Binding-site contacts:
Ligand atom C20 contacts residue MET165 of chain 2.A at 3.7 Å (hydrophobic).
Ligand atom C14 contacts residue MET165 of chain 2.A at 4.0 Å (hydrophobic).
Ligand atom C08 contacts residue GLU166 of chain 2.A at 3.6 Å.
Ligand atom N12 contacts residue HIS164 of chain 2.A at 3.2 Å (h-bond).
Ligand atom C03 contacts residue ASN142 of chain 2.A at 4.0 Å.
Ligand atom C13 contacts residue HIS164 of chain 2.A at 3.9 Å.
Ligand atom O11 contacts residue PHE140 of chain 2.A at 3.5 Å.
Ligand atom C27 contacts residue PRO168 of chain 2.A at 3.5 Å (hydrophobic).
Ligand atom C28 contacts residue GLU166 of chain 2.A at 3.3 Å.
Ligand atom C04 contacts residue CYS145 of chain 2.A at 3.3 Å (hydrophobic).
Ligand atom C17 contacts residue HIS41 of chain 2.A at 3.9 Å.
Ligand atom O01 contacts residue SER144 of chain 2.A at 3.3 Å (h-bond).
Ligand atom C18 contacts residue MET49 of chain 2.A at 3.7 Å (hydrophobic).
Ligand atom C14 contacts residue HIS164 of chain 2.A at 3.6 Å.
Ligand atom C15 contacts residue HIS41 of chain 2.A at 3.9 Å.
Ligand atom O11 contacts residue HIS163 of chain 2.A at 2.7 Å (h-bond).
Ligand atom C23 contacts residue GLU166 of chain 2.A at 3.4 Å.
Ligand atom C10 contacts residue HIS163 of chain 2.A at 3.9 Å.
Ligand atom O01 contacts residue CYS145 of chain 2.A at 2.6 Å (h-bond).
Ligand atom O11 contacts residue SER144 of chain 2.A at 3.8 Å.
Ligand atom O01 contacts residue GLY143 of chain 2.A at 3.1 Å (h-bond).
Ligand atom C25 contacts residue GLN189 of chain 2.A at 3.8 Å.
Ligand atom N19 contacts residue MET165 of chain 2.A at 4.0 Å.
Ligand atom O29 contacts residue MET165 of chain 2.A at 3.4 Å.
Ligand atom C07 contacts residue ASN142 of chain 2.A at 3.7 Å.
Ligand atom C21 contacts residue GLU166 of chain 2.A at 3.4 Å.
Ligand atom O11 contacts residue GLU166 of chain 2.A at 4.0 Å.
Ligand atom C03 contacts residue CYS145 of chain 2.A at 2.7 Å (hydrophobic).
Ligand atom N12 contacts residue CYS145 of chain 2.A at 2.8 Å (h-bond).
Ligand atom C24 contacts residue GLN189 of chain 2.A at 3.3 Å.
Ligand atom C10 contacts residue GLU166 of chain 2.A at 3.7 Å.
Ligand atom C10 contacts residue PHE140 of chain 2.A at 3.9 Å (hydrophobic).
Ligand atom N09 contacts residue GLU166 of chain 2.A at 2.9 Å (salt-bridge).
Ligand atom O29 contacts residue GLU166 of chain 2.A at 3.0 Å (salt-bridge).
Ligand atom C02 contacts residue CYS145 of chain 2.A at 1.8 Å (hydrophobic).
Ligand atom C20 contacts residue GLU166 of chain 2.A at 3.9 Å.
Ligand atom C04 contacts residue LEU141 of chain 2.A at 3.9 Å (hydrophobic).
Ligand atom N09 contacts residue PHE140 of chain 2.A at 3.2 Å (h-bond).
Ligand atom C22 contacts residue GLU166 of chain 2.A at 3.1 Å.
Ligand atom C26 contacts residue PRO168 of chain 2.A at 3.8 Å (hydrophobic).

The small molecule below binds the protein below.
Small molecule (SMILES): CCCC[C@H](NC(=O)/C=C/c1ccccc1)C(=O)N[C@H](C=O)C[C@@H]1CCCNC1=O

Sequence of chain 2.A:
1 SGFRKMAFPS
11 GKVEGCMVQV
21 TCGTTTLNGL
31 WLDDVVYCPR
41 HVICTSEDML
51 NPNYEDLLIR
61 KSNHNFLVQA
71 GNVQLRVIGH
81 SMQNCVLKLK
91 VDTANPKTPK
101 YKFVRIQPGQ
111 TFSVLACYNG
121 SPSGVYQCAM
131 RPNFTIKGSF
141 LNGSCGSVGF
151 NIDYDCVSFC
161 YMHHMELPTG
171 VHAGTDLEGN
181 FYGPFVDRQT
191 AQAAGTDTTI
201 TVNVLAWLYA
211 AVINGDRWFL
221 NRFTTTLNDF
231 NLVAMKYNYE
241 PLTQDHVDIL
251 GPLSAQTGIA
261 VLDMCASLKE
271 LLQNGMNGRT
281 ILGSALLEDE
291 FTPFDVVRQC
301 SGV

Sequence of chain 1.A:
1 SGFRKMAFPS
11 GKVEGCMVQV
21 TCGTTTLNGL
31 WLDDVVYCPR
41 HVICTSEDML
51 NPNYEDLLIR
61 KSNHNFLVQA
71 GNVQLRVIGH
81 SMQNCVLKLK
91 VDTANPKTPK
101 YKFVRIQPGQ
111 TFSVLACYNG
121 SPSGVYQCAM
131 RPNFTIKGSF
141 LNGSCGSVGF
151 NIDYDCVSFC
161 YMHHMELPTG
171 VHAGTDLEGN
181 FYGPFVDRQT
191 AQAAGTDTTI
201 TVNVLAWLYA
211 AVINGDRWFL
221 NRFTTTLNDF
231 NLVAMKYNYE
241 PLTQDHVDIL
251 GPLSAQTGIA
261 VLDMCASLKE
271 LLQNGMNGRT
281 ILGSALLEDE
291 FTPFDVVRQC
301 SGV